Binding-site contacts:
Ligand atom C5 contacts residue ASN165 of chain 1.B at 4.5 Å.
Ligand atom O5 contacts residue SER112 of chain 1.B at 3.7 Å.
Ligand atom C1 contacts residue SER112 of chain 1.B at 3.5 Å.
Ligand atom O6 contacts residue ASN165 of chain 1.B at 2.5 Å (h-bond).
Ligand atom C6 contacts residue ASN165 of chain 1.B at 3.1 Å.
Ligand atom C7 contacts residue SER112 of chain 1.B at 4.1 Å.
Ligand atom C7 contacts residue LYS113 of chain 1.B at 4.0 Å.
Ligand atom O7 contacts residue SER112 of chain 1.B at 3.0 Å.
Ligand atom C2 contacts residue SER112 of chain 1.B at 4.0 Å.
Ligand atom O7 contacts residue LYS113 of chain 1.B at 2.8 Å (salt-bridge).

Sequence of chain 1.B:
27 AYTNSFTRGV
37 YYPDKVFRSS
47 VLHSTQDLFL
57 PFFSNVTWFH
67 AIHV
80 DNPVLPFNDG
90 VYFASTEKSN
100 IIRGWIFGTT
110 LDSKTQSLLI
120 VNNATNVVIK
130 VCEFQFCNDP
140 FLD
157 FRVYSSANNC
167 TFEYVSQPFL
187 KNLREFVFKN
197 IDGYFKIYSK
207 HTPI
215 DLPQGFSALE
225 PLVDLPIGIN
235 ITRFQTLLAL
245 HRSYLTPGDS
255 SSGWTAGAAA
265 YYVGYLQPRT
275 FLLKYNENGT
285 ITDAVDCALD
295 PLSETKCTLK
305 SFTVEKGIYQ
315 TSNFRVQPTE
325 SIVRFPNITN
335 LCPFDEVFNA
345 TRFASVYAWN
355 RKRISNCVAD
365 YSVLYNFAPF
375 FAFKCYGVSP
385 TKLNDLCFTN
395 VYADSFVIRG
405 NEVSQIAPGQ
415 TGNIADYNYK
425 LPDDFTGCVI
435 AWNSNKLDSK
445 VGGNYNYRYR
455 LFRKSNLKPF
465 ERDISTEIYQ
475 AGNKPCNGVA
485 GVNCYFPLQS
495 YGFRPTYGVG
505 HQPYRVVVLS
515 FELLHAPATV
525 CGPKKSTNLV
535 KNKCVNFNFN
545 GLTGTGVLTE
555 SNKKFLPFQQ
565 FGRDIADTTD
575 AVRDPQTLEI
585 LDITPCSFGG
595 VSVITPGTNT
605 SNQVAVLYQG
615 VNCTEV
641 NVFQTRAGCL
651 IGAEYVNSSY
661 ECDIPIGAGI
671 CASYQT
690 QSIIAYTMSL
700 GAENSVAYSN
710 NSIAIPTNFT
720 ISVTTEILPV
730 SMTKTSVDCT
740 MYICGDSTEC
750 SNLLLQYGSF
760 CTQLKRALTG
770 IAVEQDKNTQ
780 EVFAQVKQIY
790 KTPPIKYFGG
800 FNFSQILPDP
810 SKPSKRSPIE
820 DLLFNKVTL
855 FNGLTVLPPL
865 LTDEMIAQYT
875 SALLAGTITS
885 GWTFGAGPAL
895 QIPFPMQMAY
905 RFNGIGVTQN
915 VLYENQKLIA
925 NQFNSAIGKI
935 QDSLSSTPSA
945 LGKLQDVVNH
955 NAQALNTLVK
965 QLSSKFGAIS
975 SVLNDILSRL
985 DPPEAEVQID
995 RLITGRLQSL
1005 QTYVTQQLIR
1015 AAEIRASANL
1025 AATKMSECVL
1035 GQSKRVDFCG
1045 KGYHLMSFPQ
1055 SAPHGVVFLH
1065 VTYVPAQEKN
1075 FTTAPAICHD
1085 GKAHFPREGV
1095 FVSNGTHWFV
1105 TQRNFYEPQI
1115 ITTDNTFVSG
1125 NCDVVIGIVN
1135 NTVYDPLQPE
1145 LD

The small molecule below binds the protein below.
Small molecule (SMILES): CC(=O)N[C@@H]1[C@@H](O)[C@H](O)[C@@H](CO)O[C@H]1O